This small molecule binds to this protein.
Small molecule (SMILES): OC[C@H]1O[C@H](O)[C@H](O)[C@@H]1O

Sequence of chain 1.A:
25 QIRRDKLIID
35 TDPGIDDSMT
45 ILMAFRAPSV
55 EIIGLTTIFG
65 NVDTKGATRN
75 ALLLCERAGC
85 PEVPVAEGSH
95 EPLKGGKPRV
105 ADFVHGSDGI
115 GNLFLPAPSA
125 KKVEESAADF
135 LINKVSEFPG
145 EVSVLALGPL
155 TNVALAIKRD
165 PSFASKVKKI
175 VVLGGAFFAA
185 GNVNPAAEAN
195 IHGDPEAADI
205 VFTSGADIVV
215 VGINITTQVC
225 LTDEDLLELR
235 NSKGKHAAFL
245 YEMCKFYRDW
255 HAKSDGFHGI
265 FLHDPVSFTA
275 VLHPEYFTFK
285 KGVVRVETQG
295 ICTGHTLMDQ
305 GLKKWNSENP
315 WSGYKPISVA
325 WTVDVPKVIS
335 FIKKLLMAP

Binding-site contacts:
Ligand atom C2 contacts residue ASN65 of chain 1.A at 3.6 Å.
Ligand atom C3 contacts residue ASN194 of chain 1.A at 4.0 Å.
Ligand atom O2 contacts residue ASP268 of chain 1.A at 3.2 Å (salt-bridge).
Ligand atom O1 contacts residue CA1 of chain 1.G at 2.5 Å.
Ligand atom O1 contacts residue LEU151 of chain 1.A at 3.5 Å (h-bond).
Ligand atom C5 contacts residue LEU177 of chain 1.A at 4.0 Å (hydrophobic).
Ligand atom O1 contacts residue ASP36 of chain 1.A at 2.9 Å (salt-bridge).
Ligand atom C1 contacts residue ASN194 of chain 1.A at 3.5 Å.
Ligand atom O3 contacts residue ASN194 of chain 1.A at 3.1 Å (h-bond).
Ligand atom O4 contacts residue GLU192 of chain 1.A at 3.8 Å.
Ligand atom C3 contacts residue LEU177 of chain 1.A at 3.9 Å (hydrophobic).
Ligand atom O2 contacts residue CA1 of chain 1.G at 2.4 Å.
Ligand atom C5 contacts residue ASN186 of chain 1.A at 3.8 Å.
Ligand atom O5 contacts residue ASN186 of chain 1.A at 2.9 Å (h-bond).
Ligand atom C2 contacts residue CA1 of chain 1.G at 3.1 Å.
Ligand atom O5 contacts residue GLU192 of chain 1.A at 2.6 Å (salt-bridge).
Ligand atom C3 contacts residue CA1 of chain 1.G at 3.4 Å.
Ligand atom C1 contacts residue ASP36 of chain 1.A at 3.9 Å.
Ligand atom O4 contacts residue ASN194 of chain 1.A at 3.1 Å (h-bond).
Ligand atom O3 contacts residue LEU151 of chain 1.A at 3.0 Å (h-bond).
Ligand atom O2 contacts residue ASP40 of chain 1.A at 2.6 Å (salt-bridge).
Ligand atom C3 contacts residue ASP40 of chain 1.A at 3.5 Å.
Ligand atom C5 contacts residue HIS267 of chain 1.A at 3.9 Å.
Ligand atom O3 contacts residue LEU177 of chain 1.A at 3.6 Å.
Ligand atom C3 contacts residue ASP268 of chain 1.A at 3.3 Å.
Ligand atom O1 contacts residue ASN65 of chain 1.A at 3.3 Å (h-bond).
Ligand atom O3 contacts residue ASP268 of chain 1.A at 2.6 Å (salt-bridge).
Ligand atom O2 contacts residue ASP41 of chain 1.A at 2.9 Å (salt-bridge).
Ligand atom C1 contacts residue ASN65 of chain 1.A at 3.2 Å.
Ligand atom O2 contacts residue ASN65 of chain 1.A at 2.9 Å (h-bond).
Ligand atom C4 contacts residue GLU192 of chain 1.A at 3.5 Å.
Ligand atom O1 contacts residue ASN194 of chain 1.A at 2.8 Å (h-bond).
Ligand atom C1 contacts residue CA1 of chain 1.G at 3.3 Å.
Ligand atom O3 contacts residue CA1 of chain 1.G at 2.6 Å.
Ligand atom O4 contacts residue ALA193 of chain 1.A at 3.8 Å.
Ligand atom C4 contacts residue ASN194 of chain 1.A at 3.6 Å.
Ligand atom C4 contacts residue LEU177 of chain 1.A at 3.8 Å (hydrophobic).
Ligand atom O5 contacts residue ALA193 of chain 1.A at 3.6 Å.
Ligand atom C5 contacts residue GLU192 of chain 1.A at 3.4 Å.
Ligand atom C2 contacts residue ASP40 of chain 1.A at 3.5 Å.